Binding-site contacts:
Ligand atom O contacts residue ASP40 of chain 1.B at 3.6 Å.
Ligand atom CD contacts residue ASP40 of chain 1.B at 3.4 Å.
Ligand atom N contacts residue TYR20 of chain 1.B at 3.5 Å.
Ligand atom O contacts residue GLU39 of chain 1.B at 3.1 Å (salt-bridge).
Ligand atom CM2 contacts residue TRP14 of chain 1.B at 3.2 Å (hydrophobic).
Ligand atom CA contacts residue TYR20 of chain 1.B at 3.8 Å (hydrophobic).
Ligand atom CG contacts residue ASP40 of chain 1.B at 3.4 Å.
Ligand atom CE contacts residue PHE38 of chain 1.B at 4.0 Å (hydrophobic).
Ligand atom N contacts residue GLU39 of chain 1.B at 3.9 Å.
Ligand atom CM3 contacts residue TRP14 of chain 1.B at 3.5 Å (hydrophobic).
Ligand atom N contacts residue LEU19 of chain 1.B at 2.8 Å (h-bond).
Ligand atom O contacts residue TYR20 of chain 1.B at 3.4 Å.
Ligand atom CD contacts residue PHE38 of chain 1.B at 3.7 Å (hydrophobic).
Ligand atom C contacts residue GLU39 of chain 1.B at 3.3 Å.
Ligand atom CG contacts residue LEU18 of chain 1.B at 3.7 Å (hydrophobic).
Ligand atom CE contacts residue TYR20 of chain 1.B at 3.8 Å (hydrophobic).
Ligand atom NZ contacts residue GLU39 of chain 1.B at 3.8 Å.
Ligand atom CM1 contacts residue PHE44 of chain 1.B at 3.5 Å (hydrophobic).
Ligand atom ND1 contacts residue LEU11 of chain 1.B at 3.9 Å.
Ligand atom CG contacts residue PHE38 of chain 1.B at 4.0 Å (hydrophobic).
Ligand atom CA contacts residue ASP40 of chain 1.B at 4.0 Å.
Ligand atom CM2 contacts residue PHE38 of chain 1.B at 4.0 Å (hydrophobic).
Ligand atom CD contacts residue TYR20 of chain 1.B at 3.9 Å (hydrophobic).
Ligand atom CB contacts residue LEU18 of chain 1.B at 3.9 Å (hydrophobic).
Ligand atom CB contacts residue LEU11 of chain 1.B at 4.0 Å (hydrophobic).
Ligand atom CG contacts residue TYR20 of chain 1.B at 3.8 Å (hydrophobic).
Ligand atom C contacts residue ASP40 of chain 1.B at 3.9 Å.
Ligand atom CB contacts residue LEU19 of chain 1.B at 3.5 Å (hydrophobic).
Ligand atom O contacts residue GLU39 of chain 1.B at 3.8 Å.
Ligand atom N contacts residue GLU39 of chain 1.B at 3.7 Å.
Ligand atom C contacts residue TYR20 of chain 1.B at 3.6 Å (hydrophobic).
Ligand atom C contacts residue LEU19 of chain 1.B at 3.6 Å (hydrophobic).
Ligand atom CA contacts residue LEU19 of chain 1.B at 3.7 Å (hydrophobic).
Ligand atom CM1 contacts residue SER42 of chain 1.B at 3.4 Å.
Ligand atom CA contacts residue GLU39 of chain 1.B at 3.1 Å.
Ligand atom CG contacts residue LEU11 of chain 1.B at 3.6 Å (hydrophobic).
Ligand atom CD2 contacts residue LEU11 of chain 1.B at 3.7 Å (hydrophobic).
Ligand atom CA contacts residue LEU19 of chain 1.B at 3.5 Å (hydrophobic).
Ligand atom CD contacts residue SER42 of chain 1.B at 3.9 Å.
Ligand atom CM1 contacts residue PHE38 of chain 1.B at 4.0 Å (hydrophobic).

This protein binds this small molecule.
Small molecule (SMILES): CC(C)[C@H](NC(=O)CN)C(=O)N[C@@H](CC/C=C/[N+](C)(C)C)C(=O)N[C@@H](CCCCN)C(=O)N1CCC[C@H]1C(=O)N[C@@H](CC1=NC=NC1)C(=O)N[C@@H](C)C=O

Sequence of chain 1.B:
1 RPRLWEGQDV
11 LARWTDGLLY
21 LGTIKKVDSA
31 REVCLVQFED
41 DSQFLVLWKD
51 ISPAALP